Binding-site contacts:
Ligand atom C7 contacts residue LEU132 of chain 1.A at 3.2 Å (hydrophobic).
Ligand atom O7 contacts residue ASN330 of chain 1.A at 4.3 Å.
Ligand atom C5 contacts residue ASN135 of chain 1.A at 3.8 Å.
Ligand atom N2 contacts residue LEU132 of chain 1.A at 4.3 Å.
Ligand atom N2 contacts residue ASN135 of chain 1.A at 2.8 Å (h-bond).
Ligand atom C3 contacts residue ASN135 of chain 1.A at 3.7 Å.
Ligand atom C1 contacts residue ASN135 of chain 1.A at 1.5 Å.
Ligand atom C6 contacts residue GLU323 of chain 1.A at 3.8 Å.
Ligand atom C5 contacts residue ASN330 of chain 1.A at 4.1 Å.
Ligand atom O7 contacts residue LEU132 of chain 1.A at 3.1 Å.
Ligand atom C4 contacts residue ASN135 of chain 1.A at 4.2 Å.
Ligand atom O4 contacts residue ASN330 of chain 1.A at 3.7 Å.
Ligand atom N2 contacts residue ASN330 of chain 1.A at 4.3 Å.
Ligand atom C7 contacts residue ASN330 of chain 1.A at 3.8 Å.
Ligand atom C1 contacts residue GLY131 of chain 1.A at 4.3 Å.
Ligand atom C8 contacts residue ASN330 of chain 1.A at 3.2 Å.
Ligand atom C7 contacts residue ASN135 of chain 1.A at 3.5 Å.
Ligand atom C4 contacts residue ASN330 of chain 1.A at 4.3 Å.
Ligand atom O6 contacts residue GLU323 of chain 1.A at 2.5 Å (salt-bridge).
Ligand atom O5 contacts residue ASN135 of chain 1.A at 2.5 Å (h-bond).
Ligand atom N2 contacts residue GLY131 of chain 1.A at 4.3 Å.
Ligand atom C8 contacts residue LEU132 of chain 1.A at 2.9 Å (hydrophobic).
Ligand atom C8 contacts residue GLY131 of chain 1.A at 4.2 Å.
Ligand atom C2 contacts residue ASN135 of chain 1.A at 2.3 Å.
Ligand atom O7 contacts residue ASN135 of chain 1.A at 4.0 Å.
Ligand atom C8 contacts residue ILE128 of chain 1.A at 4.1 Å (hydrophobic).

A protein and the small-molecule ligand that binds it are described below.
Small molecule (SMILES): CC(=O)N[C@H]1[C@H](O[C@H]2[C@H](O)[C@@H](NC(C)=O)CO[C@@H]2CO)O[C@H](CO)[C@@H](O[C@@H]2O[C@H](CO[C@@H]3O[C@H](CO)[C@@H](O)[C@H](O)[C@@H]3O)[C@@H](O[C@H]3O[C@H](CO)[C@@H](O)[C@H](O)[C@@H]3O)[C@H](O)[C@@H]2O)[C@@H]1O

Sequence of chain 1.A:
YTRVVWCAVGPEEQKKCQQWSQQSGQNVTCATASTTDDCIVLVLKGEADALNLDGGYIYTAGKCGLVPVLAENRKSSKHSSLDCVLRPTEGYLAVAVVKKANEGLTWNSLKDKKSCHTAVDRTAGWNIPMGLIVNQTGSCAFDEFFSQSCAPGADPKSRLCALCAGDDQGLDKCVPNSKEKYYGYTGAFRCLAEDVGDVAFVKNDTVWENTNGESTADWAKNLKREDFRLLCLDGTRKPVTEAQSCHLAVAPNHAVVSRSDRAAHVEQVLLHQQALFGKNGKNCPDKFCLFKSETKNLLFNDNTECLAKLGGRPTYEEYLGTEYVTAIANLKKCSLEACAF